Sequence of chain 1.A:
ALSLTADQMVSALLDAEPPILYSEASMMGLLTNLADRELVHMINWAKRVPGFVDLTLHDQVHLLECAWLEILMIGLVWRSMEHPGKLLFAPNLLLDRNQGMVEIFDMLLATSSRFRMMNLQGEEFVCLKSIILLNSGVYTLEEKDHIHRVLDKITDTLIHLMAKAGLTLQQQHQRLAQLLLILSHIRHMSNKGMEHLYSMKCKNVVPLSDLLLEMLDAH

This small molecule binds to this protein.
Small molecule (SMILES): CC[C@H](C)[C@H](NC(=O)[C@H](C)N)C(=O)N[C@@H](CC(C)C)C(=O)N[C@@H](CC1=NC=NC1)C(=O)N[C@@H](C)C(=O)N[C@@H](CC(C)C)C(=O)N[C@@H](CC(C)C)C(=O)N[C@@H](C)C=O

Binding-site contacts:
Ligand atom CD1 contacts residue GLN71 of chain 1.A at 3.9 Å.
Ligand atom CB contacts residue GLN71 of chain 1.A at 4.2 Å.
Ligand atom CD2 contacts residue PHE63 of chain 1.A at 4.1 Å (hydrophobic).
Ligand atom O contacts residue ILE54 of chain 1.A at 3.8 Å.
Ligand atom CD1 contacts residue ILE54 of chain 1.A at 3.4 Å (hydrophobic).
Ligand atom CD2 contacts residue GLU76 of chain 1.A at 3.6 Å.
Ligand atom N contacts residue ILE54 of chain 1.A at 4.1 Å.
Ligand atom N contacts residue GLU238 of chain 1.A at 3.2 Å (salt-bridge).
Ligand atom CD1 contacts residue MET239 of chain 1.A at 4.0 Å (hydrophobic).
Ligand atom CD1 contacts residue GLU238 of chain 1.A at 3.7 Å.
Ligand atom CD1 contacts residue LEU235 of chain 1.A at 4.0 Å (hydrophobic).
Ligand atom CD2 contacts residue ILE54 of chain 1.A at 3.7 Å (hydrophobic).
Ligand atom CD1 contacts residue LEU235 of chain 1.A at 3.6 Å (hydrophobic).
Ligand atom CA contacts residue ILE54 of chain 1.A at 4.0 Å (hydrophobic).
Ligand atom CD2 contacts residue MET239 of chain 1.A at 3.9 Å (hydrophobic).
Ligand atom N contacts residue GLU238 of chain 1.A at 2.7 Å (salt-bridge).
Ligand atom CD1 contacts residue ASP234 of chain 1.A at 3.6 Å.
Ligand atom CE1 contacts residue VAL72 of chain 1.A at 3.7 Å (hydrophobic).
Ligand atom N contacts residue GLU238 of chain 1.A at 4.2 Å.
Ligand atom CA contacts residue GLU238 of chain 1.A at 3.6 Å.
Ligand atom CD2 contacts residue LEU75 of chain 1.A at 3.7 Å (hydrophobic).
Ligand atom CG2 contacts residue LEU235 of chain 1.A at 3.7 Å (hydrophobic).
Ligand atom CG contacts residue ILE54 of chain 1.A at 4.0 Å (hydrophobic).
Ligand atom CD1 contacts residue LEU75 of chain 1.A at 4.2 Å (hydrophobic).
Ligand atom CD2 contacts residue GLN71 of chain 1.A at 3.7 Å.
Ligand atom CB contacts residue GLU238 of chain 1.A at 3.3 Å.
Ligand atom CD1 contacts residue VAL72 of chain 1.A at 3.6 Å (hydrophobic).
Ligand atom CB contacts residue ILE54 of chain 1.A at 3.9 Å (hydrophobic).
Ligand atom CB contacts residue GLU238 of chain 1.A at 3.5 Å.
Ligand atom ND1 contacts residue VAL72 of chain 1.A at 3.8 Å.
Ligand atom CG1 contacts residue GLU238 of chain 1.A at 3.4 Å.
Ligand atom CG contacts residue GLN71 of chain 1.A at 4.2 Å.
Ligand atom NE2 contacts residue VAL72 of chain 1.A at 3.7 Å.
Ligand atom CB contacts residue LEU235 of chain 1.A at 4.2 Å (hydrophobic).
Ligand atom CD2 contacts residue VAL72 of chain 1.A at 3.8 Å (hydrophobic).
Ligand atom CD2 contacts residue VAL72 of chain 1.A at 3.7 Å (hydrophobic).
Ligand atom CG contacts residue VAL72 of chain 1.A at 3.9 Å (hydrophobic).
Ligand atom CA contacts residue GLU238 of chain 1.A at 3.5 Å.
Ligand atom C contacts residue ILE54 of chain 1.A at 4.0 Å (hydrophobic).
Ligand atom C contacts residue GLU238 of chain 1.A at 3.6 Å.